This protein binds this small molecule.
Small molecule (SMILES): CC[C@H](C)[C@H](NC(=O)[C@@H](NC(=O)[C@H](O)[C@@H](C=O)C(C)C)C(C)C)C(=O)O

Sequence of chain 1.H:
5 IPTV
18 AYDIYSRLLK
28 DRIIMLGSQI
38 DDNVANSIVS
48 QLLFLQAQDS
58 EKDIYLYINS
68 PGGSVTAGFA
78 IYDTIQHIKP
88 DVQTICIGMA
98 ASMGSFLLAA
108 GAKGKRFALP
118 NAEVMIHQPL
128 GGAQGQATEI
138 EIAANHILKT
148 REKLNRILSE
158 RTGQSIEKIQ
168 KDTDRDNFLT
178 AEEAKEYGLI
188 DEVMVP

Binding-site contacts:
Ligand atom O3 contacts residue MET100 of chain 1.H at 3.0 Å (h-bond).
Ligand atom C4 contacts residue GLY70 of chain 1.H at 3.9 Å.
Ligand atom C14 contacts residue LEU127 of chain 1.H at 3.3 Å (hydrophobic).
Ligand atom C18 contacts residue VAL72 of chain 1.H at 3.8 Å (hydrophobic).
Ligand atom C5 contacts residue SER99 of chain 1.H at 3.4 Å.
Ligand atom C6 contacts residue SER99 of chain 1.H at 3.3 Å.
Ligand atom C1 contacts residue MET100 of chain 1.H at 3.4 Å (hydrophobic).
Ligand atom C23 contacts residue VAL72 of chain 1.H at 3.7 Å (hydrophobic).
Ligand atom C7 contacts residue GLY70 of chain 1.H at 3.2 Å.
Ligand atom C11 contacts residue LEU127 of chain 1.H at 3.9 Å (hydrophobic).
Ligand atom C24 contacts residue HIS143 of chain 1.H at 3.8 Å.
Ligand atom O3 contacts residue SER99 of chain 1.H at 2.2 Å (h-bond).
Ligand atom N13 contacts residue GLY70 of chain 1.H at 3.0 Å (h-bond).
Ligand atom C7 contacts residue SER99 of chain 1.H at 4.0 Å.
Ligand atom O3 contacts residue GLY69 of chain 1.H at 3.5 Å.
Ligand atom O26 contacts residue LEU127 of chain 1.H at 3.9 Å.
Ligand atom O12 contacts residue LEU127 of chain 1.H at 2.8 Å (h-bond).
Ligand atom C9 contacts residue GLY70 of chain 1.H at 3.2 Å.
Ligand atom C18 contacts residue LEU127 of chain 1.H at 3.6 Å (hydrophobic).
Ligand atom O10 contacts residue MET100 of chain 1.H at 3.7 Å.
Ligand atom O19 contacts residue SER71 of chain 1.H at 3.7 Å.
Ligand atom C9 contacts residue SER99 of chain 1.H at 3.4 Å.
Ligand atom N20 contacts residue LEU127 of chain 1.H at 2.9 Å (h-bond).
Ligand atom C22 contacts residue LEU127 of chain 1.H at 3.7 Å (hydrophobic).
Ligand atom O3 contacts residue GLY70 of chain 1.H at 3.0 Å (h-bond).
Ligand atom O3 contacts residue PRO68 of chain 1.H at 3.8 Å.
Ligand atom O10 contacts residue VAL72 of chain 1.H at 3.6 Å.
Ligand atom C4 contacts residue SER99 of chain 1.H at 2.4 Å.
Ligand atom O19 contacts residue VAL72 of chain 1.H at 3.1 Å (h-bond).
Ligand atom C23 contacts residue LEU127 of chain 1.H at 3.7 Å (hydrophobic).
Ligand atom O26 contacts residue GLY128 of chain 1.H at 3.5 Å.
Ligand atom N13 contacts residue VAL72 of chain 1.H at 4.0 Å.
Ligand atom C11 contacts residue GLY70 of chain 1.H at 3.6 Å.
Ligand atom C1 contacts residue SER99 of chain 1.H at 1.3 Å.
Ligand atom C42 contacts residue PRO126 of chain 1.H at 3.9 Å (hydrophobic).
Ligand atom O12 contacts residue PRO126 of chain 1.H at 3.4 Å.
Ligand atom C42 contacts residue THR147 of chain 1.H at 3.6 Å.
Ligand atom C21 contacts residue LEU127 of chain 1.H at 3.9 Å (hydrophobic).
Ligand atom C11 contacts residue VAL72 of chain 1.H at 3.8 Å (hydrophobic).
Ligand atom O10 contacts residue SER99 of chain 1.H at 3.4 Å (h-bond).